Sequence of chain 1.C:
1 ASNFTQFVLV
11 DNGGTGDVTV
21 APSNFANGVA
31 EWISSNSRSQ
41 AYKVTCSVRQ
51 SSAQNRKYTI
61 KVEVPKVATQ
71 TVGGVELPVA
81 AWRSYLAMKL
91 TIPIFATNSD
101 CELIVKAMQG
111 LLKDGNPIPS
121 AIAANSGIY

Sequence of chain 3.C:
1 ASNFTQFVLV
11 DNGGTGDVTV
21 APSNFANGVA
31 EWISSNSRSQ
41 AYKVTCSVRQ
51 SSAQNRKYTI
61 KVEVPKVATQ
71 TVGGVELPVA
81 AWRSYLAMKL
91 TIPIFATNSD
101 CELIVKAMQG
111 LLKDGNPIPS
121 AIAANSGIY

Binding-site contacts:
Ligand atom OP1 contacts residue LYS89 of chain 3.C at 3.5 Å (salt-bridge).
Ligand atom P contacts residue SER51 of chain 3.C at 3.2 Å.
Ligand atom O4' contacts residue LYS61 of chain 1.C at 3.7 Å.
Ligand atom O3' contacts residue SER51 of chain 3.C at 3.3 Å (h-bond).
Ligand atom OP1 contacts residue LYS57 of chain 3.C at 2.9 Å.
Ligand atom C6 contacts residue THR59 of chain 1.C at 3.5 Å.
Ligand atom N6 contacts residue THR59 of chain 1.C at 2.7 Å (h-bond).
Ligand atom P contacts residue LYS57 of chain 3.C at 3.1 Å.
Ligand atom N7 contacts residue LYS61 of chain 1.C at 3.4 Å.
Ligand atom O3' contacts residue ARG49 of chain 3.C at 3.6 Å (salt-bridge).
Ligand atom N1 contacts residue THR59 of chain 1.C at 3.4 Å.
Ligand atom OP1 contacts residue ASN55 of chain 3.C at 3.2 Å.
Ligand atom C5' contacts residue LYS57 of chain 3.C at 3.8 Å.
Ligand atom C4' contacts residue ARG49 of chain 3.C at 3.6 Å.
Ligand atom P contacts residue ARG49 of chain 3.C at 3.7 Å.
Ligand atom OP1 contacts residue ARG49 of chain 3.C at 2.6 Å (salt-bridge).
Ligand atom OP2 contacts residue THR91 of chain 3.C at 3.7 Å.
Ligand atom N7 contacts residue THR45 of chain 1.C at 2.7 Å (h-bond).
Ligand atom C2 contacts residue SER47 of chain 1.C at 3.2 Å.
Ligand atom C5' contacts residue ARG49 of chain 3.C at 2.6 Å.
Ligand atom OP2 contacts residue LYS57 of chain 3.C at 3.0 Å (salt-bridge).
Ligand atom OP1 contacts residue SER51 of chain 3.C at 2.7 Å (h-bond).
Ligand atom C5 contacts residue THR45 of chain 1.C at 3.4 Å.
Ligand atom N6 contacts residue THR45 of chain 1.C at 2.8 Å (h-bond).
Ligand atom OP2 contacts residue LYS57 of chain 3.C at 3.5 Å (salt-bridge).
Ligand atom OP2 contacts residue LYS89 of chain 3.C at 3.5 Å (salt-bridge).
Ligand atom N9 contacts residue LYS61 of chain 1.C at 3.8 Å.
Ligand atom N7 contacts residue TYR85 of chain 1.C at 3.8 Å.
Ligand atom OP1 contacts residue ASN55 of chain 3.C at 3.0 Å (h-bond).
Ligand atom OP1 contacts residue SER52 of chain 3.C at 3.1 Å.
Ligand atom OP2 contacts residue TYR85 of chain 1.C at 2.6 Å (h-bond).
Ligand atom O5' contacts residue LYS89 of chain 3.C at 3.2 Å (salt-bridge).
Ligand atom N6 contacts residue CYS46 of chain 1.C at 3.6 Å (h-bond).
Ligand atom O5' contacts residue ARG49 of chain 3.C at 3.6 Å (salt-bridge).
Ligand atom C8 contacts residue LYS61 of chain 1.C at 3.6 Å.
Ligand atom N1 contacts residue SER47 of chain 1.C at 2.7 Å (h-bond).
Ligand atom OP2 contacts residue SER51 of chain 3.C at 3.3 Å (h-bond).
Ligand atom O5' contacts residue LYS57 of chain 3.C at 2.8 Å (salt-bridge).
Ligand atom C6 contacts residue THR45 of chain 1.C at 3.4 Å.
Ligand atom OP2 contacts residue LYS43 of chain 1.C at 2.7 Å (salt-bridge).

This small molecule binds to this protein.
Small molecule (SMILES): Nc1ccn([C@@H]2O[C@H](CO[P](=O)(O)O[C@H]3[C@@H](O)[C@H](n4cnc5c(N)ncnc54)O[C@@H]3CO[P](=O)(O)O[C@H]3[C@@H](O)[C@H](n4cnc5c(=O)nc(N)[nH]c54)O[C@@H]3CO[P](=O)(O)O[C@H]3[C@@H](O)[C@H](n4cnc5c(N)ncnc54)O[C@@H]3CO[P](=O)(O)O[C@H]3[C@@H](O)[C@H](n4cnc5c(N)ncnc54)O[C@@H]3CO[P](=O)(O)O[C@H]3[C@@H](O)[C@H](n4ccc(=O)[nH]c4=O)O[C@@H]3CO[P](=O)(O)O[C@H]3[C@@H](O)[C@H](n4ccc(N)nc4=O)O[C@@H]3CO[P](=O)(O)O[C@H]3[C@@H](O)[C@H](n4ccc(=O)[nH]c4=O)O[C@@H]3CO[P](=O)(O)O[C@H]3[C@@H](O)[C@H](n4cnc5c(=O)nc(N)[nH]c54)O[C@@H]3CO)[C@@H](O)[C@H]2O)c(=O)n1